The protein below binds the small molecule below.
Small molecule (SMILES): CC(=O)N[C@H]1[C@H](O[C@H]2[C@H](O)[C@@H](NC(C)=O)CO[C@@H]2CO)O[C@H](CO)[C@@H](O)[C@@H]1O

Binding-site contacts:
Ligand atom C7 contacts residue ASN30 of chain 1.D at 3.3 Å.
Ligand atom O4 contacts residue THR76 of chain 1.D at 4.0 Å.
Ligand atom C3 contacts residue THR76 of chain 1.D at 3.5 Å.
Ligand atom O7 contacts residue THR76 of chain 1.D at 3.7 Å.
Ligand atom O3 contacts residue THR76 of chain 1.D at 4.2 Å.
Ligand atom O5 contacts residue ASN30 of chain 1.D at 2.4 Å (h-bond).
Ligand atom C5 contacts residue ASN30 of chain 1.D at 3.7 Å.
Ligand atom N2 contacts residue THR76 of chain 1.D at 4.1 Å.
Ligand atom C2 contacts residue THR76 of chain 1.D at 4.4 Å.
Ligand atom C2 contacts residue ASN30 of chain 1.D at 2.5 Å.
Ligand atom C7 contacts residue ASN79 of chain 1.D at 4.5 Å.
Ligand atom C3 contacts residue ASN30 of chain 1.D at 3.8 Å.
Ligand atom C8 contacts residue ASN30 of chain 1.D at 4.5 Å.
Ligand atom C4 contacts residue ASN30 of chain 1.D at 4.2 Å.
Ligand atom C5 contacts residue THR76 of chain 1.D at 4.3 Å.
Ligand atom C1 contacts residue ASN30 of chain 1.D at 1.4 Å.
Ligand atom O7 contacts residue ASN30 of chain 1.D at 3.3 Å (h-bond).
Ligand atom C1 contacts residue THR32 of chain 1.D at 4.5 Å.
Ligand atom N2 contacts residue ASN30 of chain 1.D at 3.0 Å (h-bond).
Ligand atom C4 contacts residue THR76 of chain 1.D at 4.2 Å.
Ligand atom C8 contacts residue THR76 of chain 1.D at 4.4 Å.
Ligand atom C8 contacts residue ASN79 of chain 1.D at 3.8 Å.

Sequence of chain 1.D:
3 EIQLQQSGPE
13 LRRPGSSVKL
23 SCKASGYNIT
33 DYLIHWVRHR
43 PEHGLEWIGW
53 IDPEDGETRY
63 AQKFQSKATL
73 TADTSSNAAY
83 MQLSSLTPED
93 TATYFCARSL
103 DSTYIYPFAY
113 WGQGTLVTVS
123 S